Sequence of chain 1.A:
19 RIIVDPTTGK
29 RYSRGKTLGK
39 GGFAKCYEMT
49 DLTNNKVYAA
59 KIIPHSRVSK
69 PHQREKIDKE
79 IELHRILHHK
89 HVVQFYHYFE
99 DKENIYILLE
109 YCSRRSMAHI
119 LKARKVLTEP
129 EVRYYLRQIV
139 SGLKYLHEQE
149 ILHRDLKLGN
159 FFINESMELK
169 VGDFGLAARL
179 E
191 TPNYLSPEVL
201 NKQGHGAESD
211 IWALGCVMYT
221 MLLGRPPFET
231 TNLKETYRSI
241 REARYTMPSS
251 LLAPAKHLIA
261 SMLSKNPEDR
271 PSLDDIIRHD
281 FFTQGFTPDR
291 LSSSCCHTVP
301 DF

The small molecule below binds the protein below.
Small molecule (SMILES): CC[C@@H]1C(=O)N(C)c2cnc(Nc3ccc(C(=O)NC4CCN(C)CC4)cc3OC)nc2N1C1CCCC1

Binding-site contacts:
Ligand atom C1 contacts residue CYS110 of chain 1.A at 3.4 Å (hydrophobic).
Ligand atom C31 contacts residue TYR109 of chain 1.A at 3.3 Å (hydrophobic).
Ligand atom N6 contacts residue LEU36 of chain 1.A at 2.6 Å (h-bond).
Ligand atom C10 contacts residue CYS44 of chain 1.A at 3.7 Å (hydrophobic).
Ligand atom C16 contacts residue LEU36 of chain 1.A at 3.6 Å (hydrophobic).
Ligand atom C18 contacts residue ARG113 of chain 1.A at 3.7 Å.
Ligand atom C3 contacts residue ALA57 of chain 1.A at 3.6 Å (hydrophobic).
Ligand atom C6 contacts residue PHE160 of chain 1.A at 3.5 Å (hydrophobic).
Ligand atom C29 contacts residue LEU36 of chain 1.A at 3.6 Å (hydrophobic).
Ligand atom O2 contacts residue ARG113 of chain 1.A at 3.4 Å (salt-bridge).
Ligand atom C18 contacts residue LEU36 of chain 1.A at 3.7 Å (hydrophobic).
Ligand atom C4 contacts residue GLU108 of chain 1.A at 3.3 Å.
Ligand atom N5 contacts residue CYS110 of chain 1.A at 2.9 Å (h-bond).
Ligand atom C15 contacts residue CYS44 of chain 1.A at 3.6 Å (hydrophobic).
Ligand atom C14 contacts residue LYS38 of chain 1.A at 3.6 Å.
Ligand atom C4 contacts residue ALA57 of chain 1.A at 3.3 Å (hydrophobic).
Ligand atom C11 contacts residue GLU108 of chain 1.A at 3.4 Å.
Ligand atom O3 contacts residue TYR109 of chain 1.A at 3.8 Å.
Ligand atom C4 contacts residue CYS110 of chain 1.A at 3.5 Å (hydrophobic).
Ligand atom C11 contacts residue VAL91 of chain 1.A at 3.6 Å (hydrophobic).
Ligand atom C14 contacts residue CYS44 of chain 1.A at 3.6 Å (hydrophobic).
Ligand atom C23 contacts residue THR35 of chain 1.A at 3.3 Å.
Ligand atom O1 contacts residue PHE160 of chain 1.A at 3.7 Å.
Ligand atom C31 contacts residue SER111 of chain 1.A at 3.4 Å.
Ligand atom C2 contacts residue PHE160 of chain 1.A at 3.7 Å (hydrophobic).
Ligand atom O1 contacts residue LEU107 of chain 1.A at 3.6 Å.
Ligand atom N4 contacts residue PHE160 of chain 1.A at 3.7 Å.
Ligand atom C21 contacts residue ARG113 of chain 1.A at 3.6 Å.
Ligand atom C7 contacts residue CYS110 of chain 1.A at 3.8 Å (hydrophobic).
Ligand atom C5 contacts residue PHE160 of chain 1.A at 3.5 Å (hydrophobic).
Ligand atom C23 contacts residue LYS34 of chain 1.A at 3.7 Å.
Ligand atom C13 contacts residue LYS38 of chain 1.A at 3.2 Å.
Ligand atom N1 contacts residue CYS110 of chain 1.A at 3.0 Å (h-bond).
Ligand atom C19 contacts residue ARG113 of chain 1.A at 3.6 Å.
Ligand atom N1 contacts residue ALA57 of chain 1.A at 3.4 Å.
Ligand atom N3 contacts residue PHE160 of chain 1.A at 3.5 Å.
Ligand atom C19 contacts residue LEU36 of chain 1.A at 3.4 Å (hydrophobic).
Ligand atom C10 contacts residue LYS59 of chain 1.A at 3.7 Å.
Ligand atom C22 contacts residue LEU36 of chain 1.A at 3.5 Å (hydrophobic).
Ligand atom C21 contacts residue LEU36 of chain 1.A at 3.6 Å (hydrophobic).